Sequence of chain 7.Y:
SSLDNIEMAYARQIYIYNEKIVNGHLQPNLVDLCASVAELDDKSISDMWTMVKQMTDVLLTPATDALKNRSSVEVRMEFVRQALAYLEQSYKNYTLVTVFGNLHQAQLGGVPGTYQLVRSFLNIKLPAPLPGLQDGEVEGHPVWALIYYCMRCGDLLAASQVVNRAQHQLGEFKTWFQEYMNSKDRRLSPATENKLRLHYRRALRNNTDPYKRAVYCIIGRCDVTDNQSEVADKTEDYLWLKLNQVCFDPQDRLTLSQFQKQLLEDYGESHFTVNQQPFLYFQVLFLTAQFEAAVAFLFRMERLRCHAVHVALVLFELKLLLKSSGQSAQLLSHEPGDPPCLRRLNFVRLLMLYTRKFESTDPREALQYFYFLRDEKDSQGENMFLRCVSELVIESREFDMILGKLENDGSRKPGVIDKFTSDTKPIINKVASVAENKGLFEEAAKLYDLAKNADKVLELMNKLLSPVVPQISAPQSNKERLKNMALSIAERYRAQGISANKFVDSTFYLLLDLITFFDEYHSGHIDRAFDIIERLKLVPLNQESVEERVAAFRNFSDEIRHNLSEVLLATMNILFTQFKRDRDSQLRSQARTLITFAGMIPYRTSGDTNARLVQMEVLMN

A small-molecule ligand and the protein it binds are described below.
Small molecule (SMILES): CC[C@H](C)[C@H](NC(=O)[C@H](CO)NC(=O)[C@H](CCCN=C(N)N)NC(=O)[C@@H](NC(=O)[C@@H]1CCCN1C(=O)[C@@H]1CCCN1C(=O)[C@H](C)N)C(C)C)C(=O)N[C@H](C=O)Cc1ccc(O)cc1

Binding-site contacts:
Ligand atom C contacts residue ASN281 of chain 7.Y at 3.8 Å.
Ligand atom C contacts residue TYR94 of chain 7.Y at 4.0 Å (hydrophobic).
Ligand atom CD contacts residue HIS277 of chain 7.Y at 3.9 Å.
Ligand atom O contacts residue LEU286 of chain 7.Y at 3.2 Å.
Ligand atom O contacts residue TYR94 of chain 7.Y at 2.9 Å.
Ligand atom O contacts residue ASN227 of chain 7.Y at 3.6 Å.
Ligand atom CA contacts residue ASN227 of chain 7.Y at 3.7 Å.
Ligand atom CD1 contacts residue TYR94 of chain 7.Y at 3.5 Å (hydrophobic).
Ligand atom CG contacts residue HIS277 of chain 7.Y at 3.8 Å.
Ligand atom CG contacts residue LYS234 of chain 7.Y at 3.3 Å.
Ligand atom CG contacts residue TYR273 of chain 7.Y at 3.6 Å (hydrophobic).
Ligand atom CG2 contacts residue GLU236 of chain 7.Y at 3.3 Å.
Ligand atom O contacts residue THR235 of chain 7.Y at 3.1 Å (h-bond).
Ligand atom N contacts residue TYR273 of chain 7.Y at 3.9 Å.
Ligand atom C contacts residue THR235 of chain 7.Y at 3.6 Å.
Ligand atom CB contacts residue LEU286 of chain 7.Y at 3.9 Å (hydrophobic).
Ligand atom C contacts residue ASN227 of chain 7.Y at 3.5 Å.
Ligand atom N contacts residue THR235 of chain 7.Y at 3.9 Å.
Ligand atom CG2 contacts residue LEU286 of chain 7.Y at 3.7 Å (hydrophobic).
Ligand atom N contacts residue ASN227 of chain 7.Y at 3.0 Å (h-bond).
Ligand atom O contacts residue LYS234 of chain 7.Y at 3.6 Å.
Ligand atom CG2 contacts residue PHE278 of chain 7.Y at 3.7 Å (hydrophobic).
Ligand atom CG1 contacts residue TYR94 of chain 7.Y at 3.8 Å (hydrophobic).
Ligand atom O contacts residue THR235 of chain 7.Y at 3.0 Å (h-bond).
Ligand atom O contacts residue ASN281 of chain 7.Y at 2.6 Å (h-bond).
Ligand atom CB contacts residue HIS277 of chain 7.Y at 3.7 Å.
Ligand atom CB contacts residue TYR238 of chain 7.Y at 3.6 Å (hydrophobic).
Ligand atom CG1 contacts residue VAL280 of chain 7.Y at 4.0 Å (hydrophobic).
Ligand atom N contacts residue THR235 of chain 7.Y at 3.5 Å (h-bond).
Ligand atom C contacts residue THR235 of chain 7.Y at 3.6 Å.
Ligand atom C contacts residue THR235 of chain 7.Y at 3.6 Å.
Ligand atom O contacts residue HIS277 of chain 7.Y at 3.4 Å.
Ligand atom CG contacts residue ASP233 of chain 7.Y at 3.0 Å.
Ligand atom CG2 contacts residue ASN281 of chain 7.Y at 3.6 Å.
Ligand atom CA contacts residue THR235 of chain 7.Y at 3.6 Å.
Ligand atom CB contacts residue ASP233 of chain 7.Y at 3.0 Å.
Ligand atom CD contacts residue TYR273 of chain 7.Y at 3.3 Å (hydrophobic).
Ligand atom C contacts residue LEU286 of chain 7.Y at 3.8 Å (hydrophobic).
Ligand atom CG2 contacts residue HIS277 of chain 7.Y at 3.3 Å.
Ligand atom CD1 contacts residue TYR91 of chain 7.Y at 3.9 Å (hydrophobic).